This protein binds this small molecule.
Small molecule (SMILES): CC(=O)N[C@@H]1[C@@H](O)[C@H](O)[C@@H](CO)O[C@H]1O

Binding-site contacts:
Ligand atom C7 contacts residue ARG96 of chain 1.B at 3.8 Å.
Ligand atom O7 contacts residue ARG96 of chain 1.B at 2.7 Å (salt-bridge).
Ligand atom C7 contacts residue ASN93 of chain 1.B at 3.0 Å.
Ligand atom C4 contacts residue ASN93 of chain 1.B at 4.2 Å.
Ligand atom C2 contacts residue ASN93 of chain 1.B at 2.5 Å.
Ligand atom O5 contacts residue ASN93 of chain 1.B at 2.3 Å (h-bond).
Ligand atom N2 contacts residue ASN93 of chain 1.B at 2.5 Å (h-bond).
Ligand atom C3 contacts residue ASN93 of chain 1.B at 3.8 Å.
Ligand atom C5 contacts residue PHE107 of chain 1.B at 4.5 Å (hydrophobic).
Ligand atom C8 contacts residue ASN93 of chain 1.B at 3.7 Å.
Ligand atom C6 contacts residue PHE107 of chain 1.B at 4.2 Å (hydrophobic).
Ligand atom C1 contacts residue PHE107 of chain 1.B at 3.9 Å (hydrophobic).
Ligand atom C1 contacts residue ASN93 of chain 1.B at 1.4 Å.
Ligand atom N2 contacts residue ARG96 of chain 1.B at 4.3 Å.
Ligand atom O5 contacts residue PHE107 of chain 1.B at 3.6 Å.
Ligand atom O7 contacts residue ASN93 of chain 1.B at 3.7 Å.
Ligand atom C2 contacts residue ARG96 of chain 1.B at 4.0 Å.
Ligand atom C5 contacts residue ASN93 of chain 1.B at 3.6 Å.

Sequence of chain 1.B:
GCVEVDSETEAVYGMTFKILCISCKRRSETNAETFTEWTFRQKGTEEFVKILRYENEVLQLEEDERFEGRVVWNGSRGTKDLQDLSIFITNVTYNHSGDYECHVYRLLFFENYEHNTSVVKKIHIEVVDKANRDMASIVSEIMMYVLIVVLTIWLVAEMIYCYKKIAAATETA